A small-molecule ligand and the protein it binds are described below.
Small molecule (SMILES): CCOC(=O)N[C@@H](CCCCN)C(=O)c1noc(Cc2ccc(C(=O)NC3Cc4ccccc4C3)cc2)n1

Sequence of chain 1.A:
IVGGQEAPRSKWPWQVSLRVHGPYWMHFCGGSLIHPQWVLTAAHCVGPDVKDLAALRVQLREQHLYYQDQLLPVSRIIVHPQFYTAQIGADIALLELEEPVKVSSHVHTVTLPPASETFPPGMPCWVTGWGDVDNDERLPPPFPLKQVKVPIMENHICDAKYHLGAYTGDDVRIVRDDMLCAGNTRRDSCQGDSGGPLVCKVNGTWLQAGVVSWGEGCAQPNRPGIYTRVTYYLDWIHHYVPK

Binding-site contacts:
Ligand atom C12 contacts residue ALA86 of chain 1.A at 3.7 Å (hydrophobic).
Ligand atom N1 contacts residue ASP188 of chain 1.A at 3.0 Å (salt-bridge).
Ligand atom C32 contacts residue LYS51 of chain 1.A at 3.4 Å.
Ligand atom O27 contacts residue PHE28 of chain 1.A at 3.6 Å.
Ligand atom C25 contacts residue HIS44 of chain 1.A at 3.2 Å.
Ligand atom O9 contacts residue GLN191 of chain 1.A at 3.6 Å.
Ligand atom C24 contacts residue CYS45 of chain 1.A at 3.2 Å (hydrophobic).
Ligand atom O10 contacts residue SER213 of chain 1.A at 3.5 Å (h-bond).
Ligand atom N1 contacts residue SER189 of chain 1.A at 2.8 Å (h-bond).
Ligand atom C13 contacts residue SER194 of chain 1.A at 1.4 Å.
Ligand atom N1 contacts residue GLY225 of chain 1.A at 3.7 Å.
Ligand atom C2 contacts residue SER189 of chain 1.A at 3.5 Å.
Ligand atom O14 contacts residue GLN191 of chain 1.A at 3.3 Å.
Ligand atom C5 contacts residue SER194 of chain 1.A at 2.7 Å.
Ligand atom C5 contacts residue VAL212 of chain 1.A at 3.6 Å (hydrophobic).
Ligand atom N16 contacts residue SER194 of chain 1.A at 3.8 Å.
Ligand atom C3 contacts residue VAL212 of chain 1.A at 3.8 Å (hydrophobic).
Ligand atom C3 contacts residue SER189 of chain 1.A at 3.6 Å.
Ligand atom N7 contacts residue SER213 of chain 1.A at 3.1 Å (h-bond).
Ligand atom C31 contacts residue LYS51 of chain 1.A at 3.5 Å.
Ligand atom C30 contacts residue PHE28 of chain 1.A at 3.5 Å (hydrophobic).
Ligand atom C26 contacts residue PHE28 of chain 1.A at 3.6 Å (hydrophobic).
Ligand atom N28 contacts residue PHE28 of chain 1.A at 3.6 Å.
Ligand atom C6 contacts residue SER194 of chain 1.A at 2.3 Å.
Ligand atom N28 contacts residue CYS45 of chain 1.A at 3.4 Å (h-bond).
Ligand atom O14 contacts residue CYS190 of chain 1.A at 3.4 Å (h-bond).
Ligand atom O14 contacts residue ASP193 of chain 1.A at 3.3 Å (salt-bridge).
Ligand atom O14 contacts residue SER194 of chain 1.A at 2.2 Å (h-bond).
Ligand atom C19 contacts residue HIS44 of chain 1.A at 3.8 Å.
Ligand atom O14 contacts residue GLY192 of chain 1.A at 2.6 Å (h-bond).
Ligand atom C24 contacts residue HIS44 of chain 1.A at 3.7 Å.
Ligand atom C36 contacts residue ASP52 of chain 1.A at 3.2 Å.
Ligand atom N38 contacts residue SER194 of chain 1.A at 3.1 Å (h-bond).
Ligand atom C35 contacts residue ALA55 of chain 1.A at 3.7 Å (hydrophobic).
Ligand atom C15 contacts residue SER194 of chain 1.A at 2.5 Å.
Ligand atom N38 contacts residue HIS44 of chain 1.A at 2.9 Å (h-bond).
Ligand atom N16 contacts residue GLY192 of chain 1.A at 3.6 Å (h-bond).
Ligand atom N7 contacts residue HIS44 of chain 1.A at 3.6 Å.
Ligand atom C15 contacts residue HIS44 of chain 1.A at 3.7 Å.
Ligand atom N7 contacts residue SER194 of chain 1.A at 2.8 Å (h-bond).